Sequence of chain 1.A:
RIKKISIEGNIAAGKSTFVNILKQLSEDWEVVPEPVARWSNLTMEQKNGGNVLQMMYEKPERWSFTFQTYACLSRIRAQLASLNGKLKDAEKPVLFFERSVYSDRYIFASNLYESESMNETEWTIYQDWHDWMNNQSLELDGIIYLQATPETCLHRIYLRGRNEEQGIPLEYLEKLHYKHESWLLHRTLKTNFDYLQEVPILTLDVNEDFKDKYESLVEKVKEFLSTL

Binding-site contacts:
Ligand atom C21 contacts residue SER166 of chain 1.A at 3.7 Å.
Ligand atom C18 contacts residue JCA1 of chain 1.D at 3.6 Å.
Ligand atom S1 contacts residue PHE116 of chain 1.A at 3.7 Å.
Ligand atom N3 contacts residue ASP153 of chain 1.A at 2.8 Å (salt-bridge).
Ligand atom C12 contacts residue MET105 of chain 1.A at 3.6 Å (hydrophobic).
Ligand atom C3 contacts residue PHE157 of chain 1.A at 3.7 Å (hydrophobic).
Ligand atom N4 contacts residue PHE116 of chain 1.A at 3.3 Å.
Ligand atom C11 contacts residue MET105 of chain 1.A at 3.4 Å (hydrophobic).
Ligand atom C17 contacts residue JCA1 of chain 1.D at 3.6 Å.
Ligand atom N5 contacts residue JCA1 of chain 1.D at 3.3 Å (h-bond).
Ligand atom C11 contacts residue TYR106 of chain 1.A at 3.7 Å (hydrophobic).
Ligand atom C24 contacts residue SER164 of chain 1.A at 3.6 Å.
Ligand atom N3 contacts residue GLN117 of chain 1.A at 3.0 Å (h-bond).
Ligand atom C14 contacts residue LEU102 of chain 1.A at 3.5 Å (hydrophobic).
Ligand atom O1 contacts residue JCA1 of chain 1.D at 3.6 Å.
Ligand atom C22 contacts residue JCA1 of chain 1.D at 3.4 Å.
Ligand atom C15 contacts residue JCA1 of chain 1.D at 3.7 Å.
Ligand atom C3 contacts residue GLU73 of chain 1.A at 3.6 Å.
Ligand atom C14 contacts residue TYR106 of chain 1.A at 3.6 Å (hydrophobic).
Ligand atom N2 contacts residue GLN117 of chain 1.A at 3.0 Å (h-bond).
Ligand atom C24 contacts residue SER166 of chain 1.A at 3.7 Å.
Ligand atom N2 contacts residue PHE157 of chain 1.A at 3.3 Å.
Ligand atom C9 contacts residue JCA1 of chain 1.D at 3.3 Å.
Ligand atom C6 contacts residue JCA1 of chain 1.D at 3.5 Å.
Ligand atom C7 contacts residue PHE116 of chain 1.A at 3.6 Å (hydrophobic).
Ligand atom C2 contacts residue GLU73 of chain 1.A at 3.7 Å.
Ligand atom C8 contacts residue JCA1 of chain 1.D at 3.3 Å.
Ligand atom C20 contacts residue SER166 of chain 1.A at 3.5 Å.
Ligand atom C5 contacts residue PHE116 of chain 1.A at 3.5 Å (hydrophobic).
Ligand atom C12 contacts residue TYR106 of chain 1.A at 3.3 Å (hydrophobic).
Ligand atom C4 contacts residue PHE157 of chain 1.A at 3.5 Å (hydrophobic).
Ligand atom N3 contacts residue PHE157 of chain 1.A at 3.6 Å.
Ligand atom N6 contacts residue JCA1 of chain 1.D at 3.7 Å.
Ligand atom C19 contacts residue JCA1 of chain 1.D at 3.6 Å.
Ligand atom C6 contacts residue PHE116 of chain 1.A at 3.4 Å (hydrophobic).
Ligand atom C2 contacts residue ARG148 of chain 1.A at 3.7 Å.
Ligand atom C7 contacts residue PHE157 of chain 1.A at 3.6 Å (hydrophobic).
Ligand atom C7 contacts residue GLN117 of chain 1.A at 3.5 Å.
Ligand atom C23 contacts residue SER166 of chain 1.A at 3.4 Å.
Ligand atom C1 contacts residue PHE157 of chain 1.A at 3.6 Å (hydrophobic).

This protein binds this small molecule.
Small molecule (SMILES): Cc1ccc(NC(=O)c2ccc(CN3CCN(C)CC3)cc2)cc1Nc1nc(-c2nccc(N)n2)cs1